Sequence of chain 1.B:
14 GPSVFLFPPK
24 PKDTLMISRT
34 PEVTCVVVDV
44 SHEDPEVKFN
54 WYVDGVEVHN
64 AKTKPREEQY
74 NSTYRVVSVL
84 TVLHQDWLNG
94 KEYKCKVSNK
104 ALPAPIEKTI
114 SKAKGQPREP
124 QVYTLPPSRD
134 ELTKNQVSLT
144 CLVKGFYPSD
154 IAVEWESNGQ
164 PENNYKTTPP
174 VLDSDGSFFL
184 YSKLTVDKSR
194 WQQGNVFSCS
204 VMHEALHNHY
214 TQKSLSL

The small molecule below binds the protein below.
Small molecule (SMILES): CC(=O)N[C@H]1[C@H](O[C@H]2[C@H](O)[C@@H](NC(C)=O)CO[C@@H]2CO[C@@H]2O[C@@H](C)[C@@H](O)[C@@H](O)[C@@H]2O)O[C@H](CO)[C@@H](O[C@@H]2O[C@H](CO[C@H]3O[C@H](CO)[C@@H](O)[C@H](O)[C@@H]3O[C@@H]3O[C@H](CO)[C@@H](O)[C@H](O)[C@H]3NC(C)=O)[C@@H](O)[C@H](O[C@H]3O[C@H](CO)[C@@H](O)[C@H](O)[C@@H]3O[C@@H]3O[C@H](CO)[C@@H](O)[C@H](O)[C@H]3NC(C)=O)[C@@H]2O)[C@@H]1O

Binding-site contacts:
Ligand atom O4 contacts residue MAN4 of chain 1.C at 2.8 Å (h-bond).
Ligand atom C6 contacts residue THR37 of chain 1.B at 3.7 Å.
Ligand atom C1 contacts residue PHE20 of chain 1.B at 3.8 Å (hydrophobic).
Ligand atom C5 contacts residue PHE20 of chain 1.B at 3.6 Å (hydrophobic).
Ligand atom C5 contacts residue ASN74 of chain 1.B at 3.6 Å.
Ligand atom C7 contacts residue ASN74 of chain 1.B at 3.3 Å.
Ligand atom C3 contacts residue PHE18 of chain 1.B at 3.7 Å (hydrophobic).
Ligand atom O4 contacts residue LYS23 of chain 1.B at 3.2 Å (salt-bridge).
Ligand atom N2 contacts residue ASN74 of chain 1.B at 3.0 Å (h-bond).
Ligand atom C4 contacts residue MAN4 of chain 1.C at 3.7 Å.
Ligand atom C3 contacts residue ASP42 of chain 1.B at 3.7 Å.
Ligand atom O6 contacts residue PHE18 of chain 1.B at 3.6 Å.
Ligand atom C1 contacts residue PHE18 of chain 1.B at 3.7 Å (hydrophobic).
Ligand atom O3 contacts residue LYS23 of chain 1.B at 2.8 Å (salt-bridge).
Ligand atom C1 contacts residue ASN74 of chain 1.B at 1.4 Å.
Ligand atom C7 contacts residue ASP42 of chain 1.B at 3.6 Å.
Ligand atom C2 contacts residue PHE18 of chain 1.B at 3.6 Å (hydrophobic).
Ligand atom O5 contacts residue ASN74 of chain 1.B at 2.4 Å (h-bond).
Ligand atom C2 contacts residue ASP42 of chain 1.B at 3.7 Å.
Ligand atom O7 contacts residue VAL41 of chain 1.B at 3.5 Å.
Ligand atom C6 contacts residue PHE18 of chain 1.B at 3.7 Å (hydrophobic).
Ligand atom N2 contacts residue ASP42 of chain 1.B at 2.8 Å (salt-bridge).
Ligand atom C4 contacts residue PHE18 of chain 1.B at 3.8 Å (hydrophobic).
Ligand atom C5 contacts residue MAN4 of chain 1.C at 3.7 Å.
Ligand atom C3 contacts residue LYS23 of chain 1.B at 3.5 Å.
Ligand atom O6 contacts residue PHE20 of chain 1.B at 3.5 Å.
Ligand atom O4 contacts residue VAL41 of chain 1.B at 3.5 Å.
Ligand atom C7 contacts residue ARG78 of chain 1.B at 3.6 Å.
Ligand atom O5 contacts residue PHE18 of chain 1.B at 3.7 Å.
Ligand atom C1 contacts residue THR76 of chain 1.B at 3.7 Å.
Ligand atom O5 contacts residue GLN72 of chain 1.B at 3.7 Å.
Ligand atom C6 contacts residue PHE20 of chain 1.B at 3.5 Å (hydrophobic).
Ligand atom O7 contacts residue ASN74 of chain 1.B at 3.2 Å (h-bond).
Ligand atom C6 contacts residue ASN74 of chain 1.B at 3.6 Å.
Ligand atom O7 contacts residue ARG78 of chain 1.B at 2.8 Å (salt-bridge).
Ligand atom C8 contacts residue ARG78 of chain 1.B at 3.6 Å.
Ligand atom O4 contacts residue BMA3 of chain 1.C at 3.7 Å.
Ligand atom C2 contacts residue ASN74 of chain 1.B at 2.4 Å.
Ligand atom C8 contacts residue ASP42 of chain 1.B at 3.4 Å.
Ligand atom C6 contacts residue GLN72 of chain 1.B at 3.6 Å.